Binding-site contacts:
Ligand atom C3 contacts residue ASN122 of chain 1.N at 3.8 Å.
Ligand atom C7 contacts residue PHE121 of chain 1.N at 4.5 Å (hydrophobic).
Ligand atom C7 contacts residue LYS133 of chain 1.N at 4.2 Å.
Ligand atom O5 contacts residue ASN122 of chain 1.N at 2.4 Å (h-bond).
Ligand atom C4 contacts residue ASN122 of chain 1.N at 4.2 Å.
Ligand atom O7 contacts residue GLN100 of chain 1.N at 3.3 Å.
Ligand atom O3 contacts residue LYS133 of chain 1.N at 4.4 Å.
Ligand atom C8 contacts residue LYS133 of chain 1.N at 3.9 Å.
Ligand atom C7 contacts residue ASN122 of chain 1.N at 4.1 Å.
Ligand atom C8 contacts residue SER120 of chain 1.N at 3.4 Å.
Ligand atom C8 contacts residue GLN100 of chain 1.N at 3.6 Å.
Ligand atom C3 contacts residue LYS133 of chain 1.N at 4.1 Å.
Ligand atom N2 contacts residue ASN122 of chain 1.N at 3.0 Å (h-bond).
Ligand atom C2 contacts residue ASN122 of chain 1.N at 2.5 Å.
Ligand atom C7 contacts residue GLN100 of chain 1.N at 3.9 Å.
Ligand atom C8 contacts residue PHE121 of chain 1.N at 3.5 Å (hydrophobic).
Ligand atom C5 contacts residue ASN122 of chain 1.N at 3.7 Å.
Ligand atom C2 contacts residue LYS133 of chain 1.N at 4.5 Å.
Ligand atom N2 contacts residue LYS133 of chain 1.N at 3.8 Å.
Ligand atom C8 contacts residue ASN122 of chain 1.N at 4.4 Å.
Ligand atom C1 contacts residue ASN122 of chain 1.N at 1.4 Å.

Sequence of chain 1.N:
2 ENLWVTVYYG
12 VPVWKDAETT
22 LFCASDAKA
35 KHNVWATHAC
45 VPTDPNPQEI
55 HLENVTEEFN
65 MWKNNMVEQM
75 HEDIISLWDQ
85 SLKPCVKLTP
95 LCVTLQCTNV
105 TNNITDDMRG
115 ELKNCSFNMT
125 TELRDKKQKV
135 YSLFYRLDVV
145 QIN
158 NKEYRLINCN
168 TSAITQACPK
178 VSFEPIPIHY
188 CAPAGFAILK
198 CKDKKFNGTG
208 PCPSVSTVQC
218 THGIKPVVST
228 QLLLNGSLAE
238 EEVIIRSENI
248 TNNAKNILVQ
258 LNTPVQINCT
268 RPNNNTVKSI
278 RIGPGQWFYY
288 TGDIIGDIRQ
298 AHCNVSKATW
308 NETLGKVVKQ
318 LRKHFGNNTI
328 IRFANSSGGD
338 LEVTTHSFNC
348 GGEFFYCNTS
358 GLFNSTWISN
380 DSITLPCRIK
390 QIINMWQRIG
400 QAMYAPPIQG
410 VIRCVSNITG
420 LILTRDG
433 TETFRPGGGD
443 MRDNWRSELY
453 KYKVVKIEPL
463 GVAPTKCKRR

This protein binds this small molecule.
Small molecule (SMILES): CC(=O)N[C@@H]1[C@@H](O)[C@H](O)[C@@H](CO)O[C@H]1O